Sequence of chain 1.E:
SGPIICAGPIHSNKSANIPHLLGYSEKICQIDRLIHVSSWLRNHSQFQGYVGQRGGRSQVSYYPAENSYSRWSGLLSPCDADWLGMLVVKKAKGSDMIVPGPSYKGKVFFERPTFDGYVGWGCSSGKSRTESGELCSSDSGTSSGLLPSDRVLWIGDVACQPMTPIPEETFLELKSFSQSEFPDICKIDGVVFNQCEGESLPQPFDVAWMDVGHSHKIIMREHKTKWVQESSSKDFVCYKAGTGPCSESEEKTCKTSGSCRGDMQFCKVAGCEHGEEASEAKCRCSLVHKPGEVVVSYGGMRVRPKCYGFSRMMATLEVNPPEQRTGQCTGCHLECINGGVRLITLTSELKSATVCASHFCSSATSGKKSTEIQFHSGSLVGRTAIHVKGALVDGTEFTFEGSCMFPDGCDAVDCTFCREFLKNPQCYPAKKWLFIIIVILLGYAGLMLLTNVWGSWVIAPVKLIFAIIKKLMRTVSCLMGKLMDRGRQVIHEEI

Binding-site contacts:
Ligand atom O4 contacts residue TRP103 of chain 1.E at 3.2 Å.
Ligand atom C7 contacts residue HIS64 of chain 1.E at 4.1 Å.
Ligand atom C2 contacts residue ASN63 of chain 1.E at 2.5 Å.
Ligand atom C8 contacts residue ASN63 of chain 1.E at 4.0 Å.
Ligand atom O5 contacts residue SER59 of chain 1.E at 3.9 Å.
Ligand atom C1 contacts residue SER59 of chain 1.E at 3.8 Å.
Ligand atom C5 contacts residue SER59 of chain 1.E at 3.7 Å.
Ligand atom C7 contacts residue ASN63 of chain 1.E at 3.7 Å.
Ligand atom O7 contacts residue HIS64 of chain 1.E at 3.1 Å.
Ligand atom C4 contacts residue TRP103 of chain 1.E at 4.1 Å (hydrophobic).
Ligand atom C5 contacts residue TRP103 of chain 1.E at 4.2 Å (hydrophobic).
Ligand atom C3 contacts residue ASN63 of chain 1.E at 3.8 Å.
Ligand atom C1 contacts residue ASN63 of chain 1.E at 1.4 Å.
Ligand atom O5 contacts residue ASN63 of chain 1.E at 2.4 Å (h-bond).
Ligand atom O7 contacts residue TRP60 of chain 1.E at 4.2 Å.
Ligand atom C4 contacts residue ASN63 of chain 1.E at 4.2 Å.
Ligand atom C6 contacts residue TRP103 of chain 1.E at 4.1 Å (hydrophobic).
Ligand atom O7 contacts residue ASN63 of chain 1.E at 4.2 Å.
Ligand atom N2 contacts residue HIS64 of chain 1.E at 4.1 Å.
Ligand atom N2 contacts residue ASN63 of chain 1.E at 2.9 Å (h-bond).
Ligand atom C5 contacts residue ASN63 of chain 1.E at 3.7 Å.
Ligand atom C6 contacts residue SER59 of chain 1.E at 4.2 Å.

The protein below binds the small molecule below.
Small molecule (SMILES): CC(=O)N[C@@H]1[C@@H](O)[C@H](O)[C@@H](CO)O[C@H]1O